Binding-site contacts:
Ligand atom O5 contacts residue ARG204 of chain 1.B at 3.9 Å.
Ligand atom C5 contacts residue ASN227 of chain 1.B at 3.7 Å.
Ligand atom C1 contacts residue ARG204 of chain 1.B at 3.6 Å.
Ligand atom C8 contacts residue ASN227 of chain 1.B at 4.5 Å.
Ligand atom O5 contacts residue ASN227 of chain 1.B at 2.3 Å (h-bond).
Ligand atom C7 contacts residue ARG204 of chain 1.B at 4.3 Å.
Ligand atom O7 contacts residue ARG204 of chain 1.B at 4.1 Å.
Ligand atom N2 contacts residue ASN227 of chain 1.B at 3.0 Å (h-bond).
Ligand atom O7 contacts residue ASN227 of chain 1.B at 3.2 Å (h-bond).
Ligand atom C4 contacts residue ASN227 of chain 1.B at 4.3 Å.
Ligand atom C1 contacts residue ASN227 of chain 1.B at 1.5 Å.
Ligand atom C7 contacts residue ASN227 of chain 1.B at 3.3 Å.
Ligand atom O7 contacts residue TYR202 of chain 1.B at 4.5 Å.
Ligand atom C3 contacts residue ASN227 of chain 1.B at 3.8 Å.
Ligand atom C5 contacts residue ARG204 of chain 1.B at 4.1 Å.
Ligand atom C8 contacts residue ARG204 of chain 1.B at 4.0 Å.
Ligand atom C2 contacts residue ASN227 of chain 1.B at 2.5 Å.

Sequence of chain 1.B:
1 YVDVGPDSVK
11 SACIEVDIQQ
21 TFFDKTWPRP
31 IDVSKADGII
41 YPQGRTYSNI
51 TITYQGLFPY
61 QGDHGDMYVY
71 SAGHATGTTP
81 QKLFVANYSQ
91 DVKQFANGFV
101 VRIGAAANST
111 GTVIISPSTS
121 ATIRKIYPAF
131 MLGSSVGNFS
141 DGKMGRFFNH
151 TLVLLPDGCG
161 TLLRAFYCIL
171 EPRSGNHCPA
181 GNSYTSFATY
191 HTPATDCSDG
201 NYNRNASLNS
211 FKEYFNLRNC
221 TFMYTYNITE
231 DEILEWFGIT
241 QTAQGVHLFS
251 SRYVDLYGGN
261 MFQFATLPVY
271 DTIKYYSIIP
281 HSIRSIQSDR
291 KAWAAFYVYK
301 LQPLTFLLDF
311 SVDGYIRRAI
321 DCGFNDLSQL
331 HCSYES

This small molecule binds to this protein.
Small molecule (SMILES): CC(=O)N[C@H]1[C@H](O[C@H]2[C@H](O)[C@@H](NC(C)=O)CO[C@@H]2CO)O[C@H](CO)[C@@H](O)[C@@H]1O